A protein and the small-molecule ligand that binds it are described below.
Small molecule (SMILES): CN[C@@H]1CCc2c(ccc(O)c2O)[C@H]1O

Binding-site contacts:
Ligand atom CAG contacts residue PHE320 of chain 1.D at 3.6 Å (hydrophobic).
Ligand atom CAH contacts residue TYR339 of chain 1.D at 3.8 Å (hydrophobic).
Ligand atom OAK contacts residue PHE224 of chain 1.D at 3.8 Å.
Ligand atom OAL contacts residue SER235 of chain 1.D at 3.9 Å.
Ligand atom CAG contacts residue TYR339 of chain 1.D at 3.5 Å (hydrophobic).
Ligand atom CAH contacts residue PHE224 of chain 1.D at 3.8 Å (hydrophobic).
Ligand atom OAM contacts residue VAL148 of chain 1.D at 3.4 Å.
Ligand atom OAK contacts residue SER234 of chain 1.D at 3.9 Å.
Ligand atom CAB contacts residue PHE321 of chain 1.D at 4.4 Å (hydrophobic).
Ligand atom CAC contacts residue SER234 of chain 1.D at 3.8 Å.
Ligand atom OAM contacts residue TYR347 of chain 1.D at 4.2 Å.
Ligand atom CAH contacts residue ASN343 of chain 1.D at 4.4 Å.
Ligand atom CAH contacts residue PHE320 of chain 1.D at 3.9 Å (hydrophobic).
Ligand atom CAO contacts residue ASP144 of chain 1.D at 3.4 Å.
Ligand atom OAM contacts residue ASP144 of chain 1.D at 2.4 Å (salt-bridge).
Ligand atom CAJ contacts residue ASP144 of chain 1.D at 3.4 Å.
Ligand atom CAA contacts residue VAL148 of chain 1.D at 3.6 Å (hydrophobic).
Ligand atom CAG contacts residue PHE224 of chain 1.D at 3.5 Å (hydrophobic).
Ligand atom CAD contacts residue ASN324 of chain 1.D at 3.8 Å.
Ligand atom NAN contacts residue TYR347 of chain 1.D at 3.3 Å (h-bond).
Ligand atom CAF contacts residue PHE320 of chain 1.D at 4.0 Å (hydrophobic).
Ligand atom CAO contacts residue TRP140 of chain 1.D at 4.3 Å (hydrophobic).
Ligand atom CAA contacts residue VAL145 of chain 1.D at 4.3 Å (hydrophobic).
Ligand atom CAD contacts residue SER234 of chain 1.D at 4.3 Å.
Ligand atom CAJ contacts residue ASN343 of chain 1.D at 3.7 Å.
Ligand atom CAO contacts residue ASN343 of chain 1.D at 3.9 Å.
Ligand atom CAJ contacts residue PHE320 of chain 1.D at 3.9 Å (hydrophobic).
Ligand atom OAK contacts residue ASN324 of chain 1.D at 2.9 Å (h-bond).
Ligand atom CAB contacts residue VAL148 of chain 1.D at 4.2 Å (hydrophobic).
Ligand atom CAB contacts residue VAL145 of chain 1.D at 4.3 Å (hydrophobic).
Ligand atom CAO contacts residue TYR347 of chain 1.D at 3.9 Å (hydrophobic).
Ligand atom CAE contacts residue PHE320 of chain 1.D at 3.9 Å (hydrophobic).
Ligand atom CAE contacts residue ASN324 of chain 1.D at 4.3 Å.
Ligand atom OAL contacts residue SER234 of chain 1.D at 2.5 Å (h-bond).
Ligand atom OAM contacts residue ASN343 of chain 1.D at 4.1 Å.
Ligand atom CAI contacts residue ASP144 of chain 1.D at 3.3 Å.
Ligand atom NAN contacts residue ASP144 of chain 1.D at 2.8 Å (salt-bridge).
Ligand atom NAN contacts residue ASN343 of chain 1.D at 3.4 Å (h-bond).
Ligand atom CAI contacts residue ASN343 of chain 1.D at 4.0 Å.
Ligand atom CAG contacts residue ASN324 of chain 1.D at 4.0 Å.

Sequence of chain 1.D:
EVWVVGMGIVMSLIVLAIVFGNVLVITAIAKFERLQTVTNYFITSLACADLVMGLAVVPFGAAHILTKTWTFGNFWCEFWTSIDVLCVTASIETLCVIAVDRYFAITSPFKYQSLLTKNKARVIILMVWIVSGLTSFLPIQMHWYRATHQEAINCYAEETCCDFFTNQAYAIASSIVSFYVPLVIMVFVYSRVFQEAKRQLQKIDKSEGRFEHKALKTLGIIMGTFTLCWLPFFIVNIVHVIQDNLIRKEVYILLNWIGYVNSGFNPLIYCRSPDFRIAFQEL